Binding-site contacts:
Ligand atom O1P contacts residue UDP1 of chain 1.L at 3.1 Å (h-bond).
Ligand atom O1P contacts residue ILE50 of chain 1.C at 3.7 Å.
Ligand atom O2 contacts residue MET105 of chain 1.C at 3.8 Å.
Ligand atom C5' contacts residue GLU217 of chain 1.C at 3.8 Å.
Ligand atom O3P contacts residue GLU147 of chain 1.C at 3.6 Å (salt-bridge).
Ligand atom P contacts residue GLU73 of chain 1.C at 3.5 Å.
Ligand atom C3' contacts residue TYR106 of chain 1.C at 3.1 Å (hydrophobic).
Ligand atom O2 contacts residue PHE116 of chain 1.C at 3.5 Å.
Ligand atom O2 contacts residue GLN117 of chain 1.C at 3.6 Å (h-bond).
Ligand atom N3 contacts residue PHE157 of chain 1.C at 3.4 Å.
Ligand atom C6 contacts residue TRP78 of chain 1.C at 3.6 Å (hydrophobic).
Ligand atom O5' contacts residue ARG214 of chain 1.C at 3.5 Å (salt-bridge).
Ligand atom P contacts residue ARG148 of chain 1.C at 3.8 Å.
Ligand atom O3P contacts residue MG1 of chain 1.K at 3.8 Å.
Ligand atom C5 contacts residue GLU73 of chain 1.C at 3.5 Å.
Ligand atom O2P contacts residue LYS54 of chain 1.C at 3.6 Å.
Ligand atom C4' contacts residue GLU217 of chain 1.C at 3.1 Å.
Ligand atom C3' contacts residue GLU217 of chain 1.C at 3.3 Å.
Ligand atom C2' contacts residue TYR106 of chain 1.C at 3.0 Å (hydrophobic).
Ligand atom O2P contacts residue ARG148 of chain 1.C at 2.5 Å (salt-bridge).
Ligand atom C2 contacts residue GLN117 of chain 1.C at 3.8 Å.
Ligand atom C4 contacts residue PHE157 of chain 1.C at 3.6 Å (hydrophobic).
Ligand atom C5 contacts residue ARG148 of chain 1.C at 3.5 Å.
Ligand atom O1P contacts residue ALA51 of chain 1.C at 3.5 Å (h-bond).
Ligand atom N4 contacts residue ASP153 of chain 1.C at 3.6 Å.
Ligand atom O5' contacts residue GLU73 of chain 1.C at 3.5 Å (salt-bridge).
Ligand atom C2 contacts residue PHE116 of chain 1.C at 3.7 Å (hydrophobic).
Ligand atom P contacts residue UDP1 of chain 1.L at 3.8 Å.
Ligand atom O3' contacts residue GLU217 of chain 1.C at 3.0 Å (salt-bridge).
Ligand atom N3 contacts residue GLN117 of chain 1.C at 3.1 Å (h-bond).
Ligand atom C2 contacts residue PHE157 of chain 1.C at 3.7 Å (hydrophobic).
Ligand atom O1P contacts residue ARG214 of chain 1.C at 3.8 Å.
Ligand atom O3' contacts residue TYR106 of chain 1.C at 2.5 Å (h-bond).
Ligand atom O3P contacts residue UDP1 of chain 1.L at 3.5 Å (h-bond).
Ligand atom O3' contacts residue LEU102 of chain 1.C at 3.8 Å.
Ligand atom O3P contacts residue GLU73 of chain 1.C at 3.0 Å (salt-bridge).
Ligand atom O1P contacts residue ARG212 of chain 1.C at 3.1 Å (salt-bridge).
Ligand atom N4 contacts residue PHE157 of chain 1.C at 3.5 Å.
Ligand atom O2P contacts residue GLU73 of chain 1.C at 3.5 Å (salt-bridge).
Ligand atom C3' contacts residue ILE50 of chain 1.C at 3.8 Å (hydrophobic).

This small molecule binds to this protein.
Small molecule (SMILES): Nc1ccn([C@H]2C[C@H](O)[C@@H](COP(=O)(O)O)O2)c(=O)n1

Sequence of chain 1.C:
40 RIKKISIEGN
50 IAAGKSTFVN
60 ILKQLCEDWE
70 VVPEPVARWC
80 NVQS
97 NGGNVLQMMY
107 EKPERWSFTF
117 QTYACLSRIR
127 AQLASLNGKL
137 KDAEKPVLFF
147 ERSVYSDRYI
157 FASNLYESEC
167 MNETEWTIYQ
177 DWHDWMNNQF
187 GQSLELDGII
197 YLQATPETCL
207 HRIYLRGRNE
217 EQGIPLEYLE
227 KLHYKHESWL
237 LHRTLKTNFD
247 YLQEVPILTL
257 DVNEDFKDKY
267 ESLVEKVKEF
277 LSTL